Binding-site contacts:
Ligand atom O5 contacts residue SER496 of chain 3.A at 4.2 Å.
Ligand atom O6 contacts residue GLU495 of chain 3.A at 3.2 Å.
Ligand atom C4 contacts residue ASN499 of chain 3.A at 3.9 Å.
Ligand atom C8 contacts residue THR501 of chain 3.A at 4.0 Å.
Ligand atom C6 contacts residue GLU495 of chain 3.A at 4.3 Å.
Ligand atom C2 contacts residue ASN499 of chain 3.A at 2.5 Å.
Ligand atom C5 contacts residue GLU495 of chain 3.A at 4.5 Å.
Ligand atom C1 contacts residue GLU495 of chain 3.A at 3.9 Å.
Ligand atom O6 contacts residue GLU492 of chain 3.A at 3.7 Å.
Ligand atom C2 contacts residue THR501 of chain 3.A at 4.4 Å.
Ligand atom C3 contacts residue SO41 of chain 3.Q at 4.4 Å.
Ligand atom O5 contacts residue GLU495 of chain 3.A at 3.3 Å (salt-bridge).
Ligand atom O6 contacts residue SER496 of chain 3.A at 4.3 Å.
Ligand atom O6 contacts residue SO41 of chain 3.Q at 3.9 Å.
Ligand atom C5 contacts residue ASN499 of chain 3.A at 3.5 Å.
Ligand atom C1 contacts residue ASN499 of chain 3.A at 1.4 Å.
Ligand atom N2 contacts residue ASN499 of chain 3.A at 3.6 Å.
Ligand atom C4 contacts residue SO41 of chain 3.Q at 3.6 Å.
Ligand atom C6 contacts residue SO41 of chain 3.Q at 3.6 Å.
Ligand atom C6 contacts residue GLU492 of chain 3.A at 3.8 Å.
Ligand atom C6 contacts residue SER496 of chain 3.A at 4.2 Å.
Ligand atom O4 contacts residue SO41 of chain 3.Q at 2.4 Å (h-bond).
Ligand atom C5 contacts residue THR501 of chain 3.A at 4.1 Å.
Ligand atom C1 contacts residue THR501 of chain 3.A at 3.8 Å.
Ligand atom O5 contacts residue ASN499 of chain 3.A at 2.3 Å (h-bond).
Ligand atom O3 contacts residue ASN499 of chain 3.A at 3.6 Å.
Ligand atom O5 contacts residue THR501 of chain 3.A at 3.9 Å.
Ligand atom C5 contacts residue SO41 of chain 3.Q at 4.3 Å.
Ligand atom N2 contacts residue THR501 of chain 3.A at 3.6 Å.
Ligand atom C3 contacts residue ASN499 of chain 3.A at 3.5 Å.
Ligand atom C7 contacts residue THR501 of chain 3.A at 4.1 Å.

Sequence of chain 3.A:
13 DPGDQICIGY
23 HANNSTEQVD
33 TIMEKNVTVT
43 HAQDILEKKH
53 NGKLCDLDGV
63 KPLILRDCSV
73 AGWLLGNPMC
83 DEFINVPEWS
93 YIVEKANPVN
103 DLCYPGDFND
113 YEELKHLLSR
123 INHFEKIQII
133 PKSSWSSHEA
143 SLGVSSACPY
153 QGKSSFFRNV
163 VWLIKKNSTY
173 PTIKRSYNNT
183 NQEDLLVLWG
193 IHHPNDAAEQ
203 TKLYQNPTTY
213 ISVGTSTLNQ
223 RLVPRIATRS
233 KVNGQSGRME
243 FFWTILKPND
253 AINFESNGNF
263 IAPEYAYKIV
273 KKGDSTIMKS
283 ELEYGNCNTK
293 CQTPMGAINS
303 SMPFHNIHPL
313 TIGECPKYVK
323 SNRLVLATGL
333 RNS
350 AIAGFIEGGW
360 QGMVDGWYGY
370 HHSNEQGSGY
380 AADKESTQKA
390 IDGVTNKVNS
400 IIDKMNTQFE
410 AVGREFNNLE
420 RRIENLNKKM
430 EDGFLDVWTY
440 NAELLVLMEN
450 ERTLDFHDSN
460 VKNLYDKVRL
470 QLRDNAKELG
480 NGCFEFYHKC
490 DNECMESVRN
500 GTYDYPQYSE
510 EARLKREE

This small molecule binds to this protein.
Small molecule (SMILES): CC(=O)N[C@@H]1[C@@H](O)[C@H](O)[C@@H](CO)O[C@H]1O